Sequence of chain 1.B:
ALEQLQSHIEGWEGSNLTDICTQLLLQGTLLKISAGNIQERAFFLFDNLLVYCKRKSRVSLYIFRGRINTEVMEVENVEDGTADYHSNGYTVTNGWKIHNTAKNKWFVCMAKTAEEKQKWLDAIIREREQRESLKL

Binding-site contacts:
Ligand atom OPH contacts residue LYS125 of chain 1.B at 3.0 Å (salt-bridge).
Ligand atom C6 contacts residue ASN44 of chain 1.B at 3.9 Å.
Ligand atom C1 contacts residue ASN44 of chain 1.B at 3.6 Å.
Ligand atom O6P contacts residue ARG87 of chain 1.B at 3.0 Å (salt-bridge).
Ligand atom O8P contacts residue TYR59 of chain 1.B at 2.6 Å (h-bond).
Ligand atom O5P contacts residue TYR59 of chain 1.B at 3.9 Å.
Ligand atom O6P contacts residue ARG48 of chain 1.B at 2.9 Å (salt-bridge).
Ligand atom O8P contacts residue LYS39 of chain 1.B at 3.9 Å.
Ligand atom O2 contacts residue ASN44 of chain 1.B at 3.1 Å (h-bond).
Ligand atom O3 contacts residue GLN46 of chain 1.B at 3.7 Å.
Ligand atom C2 contacts residue GLN46 of chain 1.B at 3.4 Å.
Ligand atom O4 contacts residue LYS125 of chain 1.B at 3.7 Å.
Ligand atom O7P contacts residue LYS127 of chain 1.B at 2.8 Å (salt-bridge).
Ligand atom O4P contacts residue ARG48 of chain 1.B at 2.8 Å (salt-bridge).
Ligand atom O5 contacts residue ALA42 of chain 1.B at 3.7 Å.
Ligand atom O7P contacts residue LYS125 of chain 1.B at 3.2 Å (salt-bridge).
Ligand atom P4 contacts residue SER41 of chain 1.B at 3.6 Å.
Ligand atom O2 contacts residue GLN46 of chain 1.B at 2.7 Å (h-bond).
Ligand atom O4P contacts residue TYR59 of chain 1.B at 3.7 Å.
Ligand atom O5 contacts residue LYS127 of chain 1.B at 3.0 Å (salt-bridge).
Ligand atom O9P contacts residue LYS39 of chain 1.B at 2.8 Å (salt-bridge).
Ligand atom O3 contacts residue LYS39 of chain 1.B at 3.0 Å (salt-bridge).
Ligand atom O4 contacts residue LYS127 of chain 1.B at 3.7 Å.
Ligand atom O9P contacts residue LYS127 of chain 1.B at 3.5 Å (salt-bridge).
Ligand atom P3 contacts residue ARG87 of chain 1.B at 3.8 Å.
Ligand atom O1P contacts residue ASN44 of chain 1.B at 3.9 Å.
Ligand atom P4 contacts residue TYR59 of chain 1.B at 3.7 Å.
Ligand atom P3 contacts residue LYS39 of chain 1.B at 3.5 Å.
Ligand atom P3 contacts residue ARG48 of chain 1.B at 3.8 Å.
Ligand atom O1 contacts residue ASN44 of chain 1.B at 2.9 Å (h-bond).
Ligand atom P4 contacts residue LYS127 of chain 1.B at 3.5 Å.
Ligand atom O2P contacts residue GLN46 of chain 1.B at 3.1 Å (h-bond).
Ligand atom OPG contacts residue LYS127 of chain 1.B at 2.8 Å (salt-bridge).
Ligand atom O7P contacts residue SER41 of chain 1.B at 3.9 Å.
Ligand atom C2 contacts residue ASN44 of chain 1.B at 3.9 Å.
Ligand atom P4 contacts residue LYS39 of chain 1.B at 3.9 Å.
Ligand atom O4P contacts residue LYS39 of chain 1.B at 2.7 Å (salt-bridge).
Ligand atom P5 contacts residue LYS127 of chain 1.B at 3.5 Å.
Ligand atom O9P contacts residue SER41 of chain 1.B at 2.5 Å (h-bond).
Ligand atom O5P contacts residue ARG87 of chain 1.B at 3.5 Å (salt-bridge).

The protein below binds the small molecule below.
Small molecule (SMILES): O=P(O)(O)OC1[C@H](O)[C@H](OP(=O)(O)O)C(OP(=O)(O)O)[C@H](OP(=O)(O)O)[C@H]1O